Binding-site contacts:
Ligand atom O5 contacts residue ASN710 of chain 1.A at 2.4 Å (h-bond).
Ligand atom O7 contacts residue ASN710 of chain 1.A at 4.1 Å.
Ligand atom C3 contacts residue ASN710 of chain 1.A at 3.6 Å.
Ligand atom C1 contacts residue ASN710 of chain 1.A at 1.4 Å.
Ligand atom C2 contacts residue ASN710 of chain 1.A at 2.4 Å.
Ligand atom C5 contacts residue ASN710 of chain 1.A at 3.6 Å.
Ligand atom C4 contacts residue ASN710 of chain 1.A at 4.2 Å.
Ligand atom C7 contacts residue ASN710 of chain 1.A at 3.6 Å.
Ligand atom N2 contacts residue ASN710 of chain 1.A at 2.7 Å (h-bond).

This small molecule binds to this protein.
Small molecule (SMILES): CC(=O)N[C@H]1[C@H](O[C@H]2[C@H](O)[C@@H](NC(C)=O)CO[C@@H]2CO)O[C@H](CO)[C@@H](O[C@@H]2O[C@H](CO[C@H]3O[C@H](CO)[C@@H](O)[C@H](O)[C@@H]3O)[C@@H](O)[C@H](O[C@H]3O[C@H](CO)[C@@H](O)[C@H](O)[C@@H]3O)[C@@H]2O)[C@@H]1O

Sequence of chain 1.A:
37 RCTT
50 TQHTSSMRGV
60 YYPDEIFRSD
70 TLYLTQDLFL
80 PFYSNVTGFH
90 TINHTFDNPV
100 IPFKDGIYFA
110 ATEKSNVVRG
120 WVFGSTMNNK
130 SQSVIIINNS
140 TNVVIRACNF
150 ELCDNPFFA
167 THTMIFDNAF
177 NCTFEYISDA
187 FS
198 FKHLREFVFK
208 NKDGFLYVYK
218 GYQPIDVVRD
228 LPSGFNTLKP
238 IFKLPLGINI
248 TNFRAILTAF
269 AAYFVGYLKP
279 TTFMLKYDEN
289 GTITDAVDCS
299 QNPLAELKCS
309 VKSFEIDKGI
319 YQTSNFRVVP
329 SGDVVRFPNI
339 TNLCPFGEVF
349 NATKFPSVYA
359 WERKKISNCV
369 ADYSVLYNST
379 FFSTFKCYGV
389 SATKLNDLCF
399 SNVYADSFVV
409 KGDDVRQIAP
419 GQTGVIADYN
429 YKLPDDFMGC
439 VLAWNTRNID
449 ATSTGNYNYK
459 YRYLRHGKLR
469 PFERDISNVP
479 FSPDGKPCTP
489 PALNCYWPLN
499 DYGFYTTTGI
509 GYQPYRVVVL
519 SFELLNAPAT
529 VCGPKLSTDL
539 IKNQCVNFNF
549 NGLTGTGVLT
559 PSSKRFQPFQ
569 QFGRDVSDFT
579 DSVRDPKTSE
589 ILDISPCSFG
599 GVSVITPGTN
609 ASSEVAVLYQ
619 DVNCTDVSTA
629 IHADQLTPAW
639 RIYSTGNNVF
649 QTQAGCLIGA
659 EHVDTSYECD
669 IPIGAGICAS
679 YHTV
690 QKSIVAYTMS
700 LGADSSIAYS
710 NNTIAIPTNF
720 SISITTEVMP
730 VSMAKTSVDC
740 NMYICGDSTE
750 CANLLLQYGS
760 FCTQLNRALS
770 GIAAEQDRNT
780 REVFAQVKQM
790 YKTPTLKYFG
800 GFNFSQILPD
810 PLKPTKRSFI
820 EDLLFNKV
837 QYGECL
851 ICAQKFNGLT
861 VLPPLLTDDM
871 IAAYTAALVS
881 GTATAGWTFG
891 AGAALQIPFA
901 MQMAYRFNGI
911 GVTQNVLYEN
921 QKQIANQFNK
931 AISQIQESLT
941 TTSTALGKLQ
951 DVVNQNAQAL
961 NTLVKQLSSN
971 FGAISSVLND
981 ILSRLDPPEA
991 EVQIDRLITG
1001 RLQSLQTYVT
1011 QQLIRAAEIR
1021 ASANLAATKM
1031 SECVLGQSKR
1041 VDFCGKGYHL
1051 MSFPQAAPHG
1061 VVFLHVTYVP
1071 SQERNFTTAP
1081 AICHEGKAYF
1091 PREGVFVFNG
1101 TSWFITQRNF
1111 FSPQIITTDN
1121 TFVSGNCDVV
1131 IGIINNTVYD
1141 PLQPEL